The protein below binds the small molecule below.
Small molecule (SMILES): O=C(CC1CCCC1)Nc1nccs1

Binding-site contacts:
Ligand atom C9 contacts residue TYR383 of chain 1.A at 3.9 Å (hydrophobic).
Ligand atom N3 contacts residue ASP335 of chain 1.A at 2.8 Å (salt-bridge).
Ligand atom C9 contacts residue HIS524 of chain 1.A at 3.7 Å.
Ligand atom N8 contacts residue TYR466 of chain 1.A at 3.9 Å.
Ligand atom C6 contacts residue TRP336 of chain 1.A at 3.8 Å (hydrophobic).
Ligand atom C1 contacts residue TYR383 of chain 1.A at 3.1 Å (hydrophobic).
Ligand atom S5 contacts residue TRP336 of chain 1.A at 3.8 Å.
Ligand atom S5 contacts residue LEU499 of chain 1.A at 4.1 Å.
Ligand atom N8 contacts residue GLN384 of chain 1.A at 3.4 Å (h-bond).
Ligand atom S5 contacts residue ASP335 of chain 1.A at 3.7 Å.
Ligand atom O2 contacts residue ASP335 of chain 1.A at 4.1 Å.
Ligand atom N8 contacts residue TRP336 of chain 1.A at 3.9 Å.
Ligand atom C9 contacts residue TYR466 of chain 1.A at 4.0 Å (hydrophobic).
Ligand atom C12 contacts residue PHE267 of chain 1.A at 3.7 Å (hydrophobic).
Ligand atom C13 contacts residue LEU408 of chain 1.A at 3.8 Å (hydrophobic).
Ligand atom C1 contacts residue TYR466 of chain 1.A at 3.3 Å (hydrophobic).
Ligand atom C14 contacts residue TRP525 of chain 1.A at 4.0 Å (hydrophobic).
Ligand atom C10 contacts residue ASP335 of chain 1.A at 4.1 Å.
Ligand atom C7 contacts residue GLN384 of chain 1.A at 3.7 Å.
Ligand atom C4 contacts residue TYR383 of chain 1.A at 4.0 Å (hydrophobic).
Ligand atom C11 contacts residue HIS524 of chain 1.A at 3.9 Å.
Ligand atom C10 contacts residue TYR466 of chain 1.A at 4.0 Å (hydrophobic).
Ligand atom C4 contacts residue ASP335 of chain 1.A at 3.7 Å.
Ligand atom C11 contacts residue VAL498 of chain 1.A at 4.3 Å (hydrophobic).
Ligand atom N3 contacts residue LEU499 of chain 1.A at 4.1 Å.
Ligand atom C4 contacts residue LEU499 of chain 1.A at 4.2 Å (hydrophobic).
Ligand atom C9 contacts residue ASP335 of chain 1.A at 2.7 Å.
Ligand atom C10 contacts residue TYR383 of chain 1.A at 3.7 Å (hydrophobic).
Ligand atom S5 contacts residue THR360 of chain 1.A at 4.3 Å.
Ligand atom N8 contacts residue TYR383 of chain 1.A at 3.7 Å.
Ligand atom O2 contacts residue TYR466 of chain 1.A at 2.3 Å (h-bond).
Ligand atom C12 contacts residue TYR466 of chain 1.A at 3.7 Å (hydrophobic).
Ligand atom C14 contacts residue HIS524 of chain 1.A at 4.2 Å.
Ligand atom C14 contacts residue MET419 of chain 1.A at 3.8 Å (hydrophobic).
Ligand atom N3 contacts residue TYR383 of chain 1.A at 3.7 Å.
Ligand atom C13 contacts residue TRP525 of chain 1.A at 4.1 Å (hydrophobic).
Ligand atom C1 contacts residue ASP335 of chain 1.A at 3.0 Å.
Ligand atom C7 contacts residue TRP336 of chain 1.A at 3.6 Å (hydrophobic).
Ligand atom C10 contacts residue HIS524 of chain 1.A at 4.3 Å.
Ligand atom O2 contacts residue TYR383 of chain 1.A at 2.7 Å (h-bond).

Sequence of chain 1.A:
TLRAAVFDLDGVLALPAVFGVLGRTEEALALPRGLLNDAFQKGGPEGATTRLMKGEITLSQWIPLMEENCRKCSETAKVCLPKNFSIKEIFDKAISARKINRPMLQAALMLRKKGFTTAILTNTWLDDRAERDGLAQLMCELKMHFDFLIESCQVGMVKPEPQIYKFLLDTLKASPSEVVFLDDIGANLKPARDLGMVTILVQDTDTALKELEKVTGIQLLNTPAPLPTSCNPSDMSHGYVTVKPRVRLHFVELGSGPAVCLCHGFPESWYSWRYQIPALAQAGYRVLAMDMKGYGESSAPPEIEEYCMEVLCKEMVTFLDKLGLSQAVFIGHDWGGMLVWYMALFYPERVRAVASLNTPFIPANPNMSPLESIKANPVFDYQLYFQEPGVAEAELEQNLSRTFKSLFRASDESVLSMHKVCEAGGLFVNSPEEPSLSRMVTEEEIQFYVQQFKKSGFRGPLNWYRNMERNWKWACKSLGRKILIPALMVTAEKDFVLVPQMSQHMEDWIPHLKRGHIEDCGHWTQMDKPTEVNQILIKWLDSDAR